Sequence of chain 1.NA:
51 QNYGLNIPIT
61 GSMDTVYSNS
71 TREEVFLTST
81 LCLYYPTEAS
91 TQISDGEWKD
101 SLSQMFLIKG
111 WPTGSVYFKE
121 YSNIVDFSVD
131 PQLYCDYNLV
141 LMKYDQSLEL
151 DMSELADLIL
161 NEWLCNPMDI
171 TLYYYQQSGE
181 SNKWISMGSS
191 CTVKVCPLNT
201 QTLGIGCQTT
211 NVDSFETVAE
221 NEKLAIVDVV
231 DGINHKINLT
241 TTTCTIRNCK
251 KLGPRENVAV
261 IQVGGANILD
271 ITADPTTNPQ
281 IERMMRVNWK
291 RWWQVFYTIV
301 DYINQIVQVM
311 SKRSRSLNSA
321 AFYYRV

A small-molecule ligand and the protein it binds are described below.
Small molecule (SMILES): CC(=O)N[C@@H]1[C@@H](O)[C@H](O)[C@@H](CO)O[C@H]1O

Binding-site contacts:
Ligand atom C3 contacts residue ASN69 of chain 1.NA at 3.8 Å.
Ligand atom C8 contacts residue ASN69 of chain 1.NA at 3.9 Å.
Ligand atom O5 contacts residue ASN69 of chain 1.NA at 2.4 Å (h-bond).
Ligand atom C1 contacts residue ASN69 of chain 1.NA at 1.4 Å.
Ligand atom C2 contacts residue ASN69 of chain 1.NA at 2.5 Å.
Ligand atom O7 contacts residue ASN69 of chain 1.NA at 4.4 Å.
Ligand atom C4 contacts residue ASN69 of chain 1.NA at 4.2 Å.
Ligand atom N2 contacts residue ASN69 of chain 1.NA at 2.7 Å (h-bond).
Ligand atom C7 contacts residue ASN69 of chain 1.NA at 3.6 Å.
Ligand atom C5 contacts residue ASN69 of chain 1.NA at 3.7 Å.